Binding-site contacts:
Ligand atom N3 contacts residue LYS198 of chain 1.F at 2.9 Å (salt-bridge).
Ligand atom N3 contacts residue TYR185 of chain 1.F at 3.6 Å.
Ligand atom O3' contacts residue ASP200 of chain 1.F at 3.1 Å (salt-bridge).
Ligand atom N1 contacts residue LEU186 of chain 1.F at 3.0 Å (h-bond).
Ligand atom O1A contacts residue GLU331 of chain 1.F at 3.4 Å (salt-bridge).
Ligand atom N7 contacts residue LYS150 of chain 1.F at 3.2 Å (salt-bridge).
Ligand atom O2' contacts residue THR241 of chain 1.F at 2.9 Å (h-bond).
Ligand atom C2 contacts residue LYS198 of chain 1.F at 3.5 Å.
Ligand atom O2G contacts residue GLU331 of chain 1.F at 2.7 Å (salt-bridge).
Ligand atom N6 contacts residue GLN183 of chain 1.F at 3.1 Å (h-bond).
Ligand atom O1B contacts residue GLU331 of chain 1.F at 2.6 Å (salt-bridge).
Ligand atom O2A contacts residue LYS150 of chain 1.F at 3.5 Å.
Ligand atom O1B contacts residue MG1 of chain 1.X at 2.5 Å.
Ligand atom C4' contacts residue ASN242 of chain 1.F at 3.5 Å.
Ligand atom O1A contacts residue LYS150 of chain 1.F at 3.5 Å (salt-bridge).
Ligand atom PG contacts residue GLU331 of chain 1.F at 3.4 Å.
Ligand atom C3' contacts residue THR241 of chain 1.F at 3.7 Å.
Ligand atom O2' contacts residue HIS239 of chain 1.F at 3.5 Å (h-bond).
Ligand atom C2 contacts residue LEU186 of chain 1.F at 3.4 Å (hydrophobic).
Ligand atom O3G contacts residue ASN333 of chain 1.F at 2.5 Å (h-bond).
Ligand atom C2 contacts residue TYR185 of chain 1.F at 3.7 Å (hydrophobic).
Ligand atom O1G contacts residue ARG202 of chain 1.F at 3.7 Å.
Ligand atom N7 contacts residue GLN183 of chain 1.F at 3.4 Å (h-bond).
Ligand atom C8 contacts residue LYS150 of chain 1.F at 3.5 Å.
Ligand atom PG contacts residue MG1 of chain 1.X at 3.2 Å.
Ligand atom O3' contacts residue THR241 of chain 1.F at 2.6 Å (h-bond).
Ligand atom O3G contacts residue GLU331 of chain 1.F at 2.9 Å (salt-bridge).
Ligand atom N1 contacts residue TYR185 of chain 1.F at 3.6 Å.
Ligand atom O3G contacts residue MG1 of chain 1.X at 1.9 Å.
Ligand atom N7 contacts residue ILE148 of chain 1.F at 3.6 Å.
Ligand atom O1G contacts residue ARG222 of chain 1.F at 3.6 Å (salt-bridge).
Ligand atom C8 contacts residue ILE148 of chain 1.F at 3.4 Å (hydrophobic).
Ligand atom PB contacts residue MG1 of chain 1.X at 3.5 Å.
Ligand atom C3B contacts residue MG1 of chain 1.X at 3.5 Å.
Ligand atom O3A contacts residue ASN242 of chain 1.F at 3.7 Å.
Ligand atom C5' contacts residue ASN242 of chain 1.F at 3.0 Å.
Ligand atom O2G contacts residue ASN333 of chain 1.F at 3.6 Å.
Ligand atom O2G contacts residue ASP318 of chain 1.F at 2.8 Å (salt-bridge).
Ligand atom O1B contacts residue LYS74 of chain 1.F at 3.2 Å (salt-bridge).
Ligand atom N6 contacts residue LYS184 of chain 1.F at 2.8 Å (salt-bridge).

Sequence of chain 1.F:
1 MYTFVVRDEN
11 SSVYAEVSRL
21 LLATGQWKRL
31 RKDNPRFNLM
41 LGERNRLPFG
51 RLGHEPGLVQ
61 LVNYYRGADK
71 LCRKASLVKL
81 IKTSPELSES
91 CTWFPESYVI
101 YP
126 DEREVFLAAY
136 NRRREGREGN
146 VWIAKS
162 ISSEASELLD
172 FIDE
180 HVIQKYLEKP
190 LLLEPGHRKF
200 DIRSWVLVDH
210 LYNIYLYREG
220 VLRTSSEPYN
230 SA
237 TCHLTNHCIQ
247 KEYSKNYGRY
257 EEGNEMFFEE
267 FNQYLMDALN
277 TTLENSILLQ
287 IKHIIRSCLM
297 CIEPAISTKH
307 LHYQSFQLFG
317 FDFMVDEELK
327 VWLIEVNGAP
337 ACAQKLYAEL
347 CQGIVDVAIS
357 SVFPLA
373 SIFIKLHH

The protein below binds the small molecule below.
Small molecule (SMILES): Nc1ncnc2c1ncn2[C@@H]1O[C@H](CO[P](=O)(O)O[P](=O)(O)CP(=O)(O)O)[C@@H](O)[C@H]1O